The protein below binds the small molecule below.
Small molecule (SMILES): CC(=O)N[C@@H]1[C@@H](O)[C@H](O)[C@@H](CO)O[C@H]1O

Binding-site contacts:
Ligand atom C4 contacts residue ASN87 of chain 57.D at 4.2 Å.
Ligand atom C5 contacts residue SER89 of chain 57.D at 3.3 Å.
Ligand atom C5 contacts residue ASN87 of chain 57.D at 3.7 Å.
Ligand atom C1 contacts residue SER89 of chain 57.D at 3.3 Å.
Ligand atom O4 contacts residue LEU151 of chain 57.D at 3.3 Å.
Ligand atom N2 contacts residue ILE155 of chain 57.D at 4.1 Å.
Ligand atom O6 contacts residue LEU91 of chain 57.D at 4.0 Å.
Ligand atom C8 contacts residue ILE155 of chain 57.D at 3.7 Å (hydrophobic).
Ligand atom C2 contacts residue ASN87 of chain 57.D at 2.4 Å.
Ligand atom C6 contacts residue LEU91 of chain 57.D at 4.2 Å (hydrophobic).
Ligand atom C7 contacts residue ILE155 of chain 57.D at 4.3 Å (hydrophobic).
Ligand atom N2 contacts residue ASN87 of chain 57.D at 2.9 Å (h-bond).
Ligand atom C6 contacts residue SER89 of chain 57.D at 3.6 Å.
Ligand atom O6 contacts residue SER89 of chain 57.D at 2.8 Å (h-bond).
Ligand atom C4 contacts residue LEU151 of chain 57.D at 4.0 Å (hydrophobic).
Ligand atom C5 contacts residue LEU151 of chain 57.D at 3.8 Å (hydrophobic).
Ligand atom C7 contacts residue ASN87 of chain 57.D at 3.8 Å.
Ligand atom O5 contacts residue ASN87 of chain 57.D at 2.3 Å (h-bond).
Ligand atom C3 contacts residue ASN87 of chain 57.D at 3.8 Å.
Ligand atom C1 contacts residue ASN87 of chain 57.D at 1.4 Å.
Ligand atom O5 contacts residue SER89 of chain 57.D at 2.8 Å (h-bond).
Ligand atom O7 contacts residue ASN87 of chain 57.D at 4.1 Å.
Ligand atom C3 contacts residue LEU151 of chain 57.D at 4.2 Å (hydrophobic).
Ligand atom O6 contacts residue LEU151 of chain 57.D at 3.4 Å.
Ligand atom C6 contacts residue LEU151 of chain 57.D at 3.7 Å (hydrophobic).

Sequence of chain 57.D:
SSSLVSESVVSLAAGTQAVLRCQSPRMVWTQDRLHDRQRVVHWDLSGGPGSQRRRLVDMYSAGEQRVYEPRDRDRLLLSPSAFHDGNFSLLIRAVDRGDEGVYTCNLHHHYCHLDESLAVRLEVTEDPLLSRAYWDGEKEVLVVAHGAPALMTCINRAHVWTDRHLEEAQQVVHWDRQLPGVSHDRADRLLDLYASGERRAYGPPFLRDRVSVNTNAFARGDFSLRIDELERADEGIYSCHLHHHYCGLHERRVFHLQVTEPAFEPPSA